Binding-site contacts:
Ligand atom C6 contacts residue LYS109 of chain 1.D at 4.0 Å.
Ligand atom C2 contacts residue ILE107 of chain 1.D at 3.7 Å (hydrophobic).
Ligand atom C2 contacts residue ARG36 of chain 1.D at 4.1 Å.
Ligand atom N1 contacts residue LYS109 of chain 1.D at 3.6 Å (salt-bridge).
Ligand atom C8 contacts residue LYS109 of chain 1.D at 3.3 Å.
Ligand atom N3 contacts residue ARG36 of chain 1.D at 3.7 Å.
Ligand atom N1 contacts residue ILE107 of chain 1.D at 4.2 Å.
Ligand atom C9 contacts residue MET114 of chain 1.D at 3.8 Å (hydrophobic).
Ligand atom C2 contacts residue LYS109 of chain 1.D at 4.2 Å.
Ligand atom N3 contacts residue ILE107 of chain 1.D at 4.3 Å.
Ligand atom N1 contacts residue MET114 of chain 1.D at 3.8 Å.
Ligand atom C4 contacts residue ARG36 of chain 1.D at 3.3 Å.
Ligand atom C8 contacts residue MET114 of chain 1.D at 3.3 Å (hydrophobic).
Ligand atom C2 contacts residue PHE2 of chain 1.D at 3.5 Å (hydrophobic).
Ligand atom N1 contacts residue PRO1 of chain 1.D at 4.1 Å.
Ligand atom N3 contacts residue PHE2 of chain 1.D at 3.4 Å.
Ligand atom C10 contacts residue ARG36 of chain 1.D at 3.4 Å.
Ligand atom C5 contacts residue PRO1 of chain 1.D at 2.4 Å (hydrophobic).
Ligand atom C7 contacts residue LYS109 of chain 1.D at 4.0 Å.
Ligand atom C12 contacts residue ARG36 of chain 1.D at 3.2 Å.
Ligand atom C5 contacts residue ARG36 of chain 1.D at 3.3 Å.
Ligand atom C2 contacts residue PRO1 of chain 1.D at 3.6 Å (hydrophobic).
Ligand atom C7 contacts residue MET114 of chain 1.D at 4.1 Å (hydrophobic).
Ligand atom C8 contacts residue ARG36 of chain 1.D at 3.7 Å.
Ligand atom N3 contacts residue PRO1 of chain 1.D at 2.4 Å (h-bond).
Ligand atom C9 contacts residue LYS109 of chain 1.D at 4.1 Å.
Ligand atom C11 contacts residue ARG36 of chain 1.D at 3.3 Å.
Ligand atom C6 contacts residue PRO1 of chain 1.D at 3.7 Å (hydrophobic).
Ligand atom C7 contacts residue ARG36 of chain 1.D at 3.3 Å.
Ligand atom C4 contacts residue PRO1 of chain 1.D at 1.4 Å (hydrophobic).
Ligand atom C12 contacts residue PRO33 of chain 1.D at 4.0 Å (hydrophobic).
Ligand atom C9 contacts residue ARG36 of chain 1.D at 3.3 Å.
Ligand atom C6 contacts residue MET114 of chain 1.D at 4.4 Å (hydrophobic).
Ligand atom C11 contacts residue PRO33 of chain 1.D at 3.6 Å (hydrophobic).
Ligand atom N1 contacts residue ARG36 of chain 1.D at 4.1 Å.
Ligand atom C6 contacts residue ARG36 of chain 1.D at 3.7 Å.

Sequence of chain 1.D:
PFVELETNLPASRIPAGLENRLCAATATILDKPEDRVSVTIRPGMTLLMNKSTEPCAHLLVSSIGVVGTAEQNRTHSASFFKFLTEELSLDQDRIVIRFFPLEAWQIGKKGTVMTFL

A small-molecule ligand and the protein it binds are described below.
Small molecule (SMILES): c1ccc(-c2ccncn2)cc1